Binding-site contacts:
Ligand atom O5' contacts residue ARG43 of chain 2.A at 3.9 Å.
Ligand atom C8 contacts residue CYS91 of chain 4.A at 3.4 Å (hydrophobic).
Ligand atom O6 contacts residue GLY92 of chain 4.A at 3.2 Å.
Ligand atom N3 contacts residue GLU179 of chain 4.A at 3.7 Å.
Ligand atom C4' contacts residue ARG43 of chain 2.A at 3.6 Å.
Ligand atom O4' contacts residue THR90 of chain 4.A at 3.9 Å.
Ligand atom N3 contacts residue VAL178 of chain 4.A at 3.8 Å.
Ligand atom O4' contacts residue ARG43 of chain 2.A at 3.5 Å (salt-bridge).
Ligand atom C2' contacts residue MET180 of chain 4.A at 3.4 Å (hydrophobic).
Ligand atom C2' contacts residue GLU179 of chain 4.A at 3.8 Å.
Ligand atom N1 contacts residue VAL178 of chain 4.A at 3.7 Å.
Ligand atom N7 contacts residue GLY92 of chain 4.A at 3.4 Å (h-bond).
Ligand atom C5' contacts residue HIS4 of chain 2.A at 3.5 Å.
Ligand atom C6 contacts residue VAL178 of chain 4.A at 3.5 Å (hydrophobic).
Ligand atom O3' contacts residue GLU181 of chain 4.A at 2.8 Å (salt-bridge).
Ligand atom C8 contacts residue THR90 of chain 4.A at 3.3 Å.
Ligand atom C2 contacts residue VAL178 of chain 4.A at 3.8 Å (hydrophobic).
Ligand atom N1 contacts residue PHE159 of chain 4.A at 3.9 Å.
Ligand atom C5' contacts residue MET180 of chain 4.A at 3.8 Å (hydrophobic).
Ligand atom O3' contacts residue MET64 of chain 4.A at 3.8 Å.
Ligand atom C3' contacts residue GLU181 of chain 4.A at 3.5 Å.
Ligand atom C6 contacts residue GLY92 of chain 4.A at 3.7 Å.
Ligand atom N9 contacts residue THR90 of chain 4.A at 3.8 Å.
Ligand atom N3 contacts residue MET180 of chain 4.A at 3.5 Å.
Ligand atom C3' contacts residue MET180 of chain 4.A at 3.7 Å (hydrophobic).
Ligand atom N3 contacts residue PHE159 of chain 4.A at 3.9 Å.
Ligand atom C4' contacts residue MET64 of chain 4.A at 3.7 Å (hydrophobic).
Ligand atom N7 contacts residue CYS91 of chain 4.A at 3.2 Å.
Ligand atom C5' contacts residue MET64 of chain 4.A at 3.8 Å (hydrophobic).
Ligand atom C2 contacts residue MET180 of chain 4.A at 3.9 Å (hydrophobic).
Ligand atom C2 contacts residue PHE159 of chain 4.A at 3.6 Å (hydrophobic).
Ligand atom C5 contacts residue VAL178 of chain 4.A at 3.4 Å (hydrophobic).
Ligand atom O5' contacts residue HIS4 of chain 2.A at 2.7 Å (h-bond).
Ligand atom C5' contacts residue PHE159 of chain 4.A at 3.7 Å (hydrophobic).
Ligand atom C5 contacts residue GLY92 of chain 4.A at 3.6 Å.
Ligand atom N7 contacts residue VAL178 of chain 4.A at 3.9 Å.
Ligand atom C1' contacts residue THR90 of chain 4.A at 3.8 Å.
Ligand atom C4 contacts residue VAL178 of chain 4.A at 3.5 Å (hydrophobic).
Ligand atom O5' contacts residue PHE159 of chain 4.A at 3.4 Å.
Ligand atom C5 contacts residue CYS91 of chain 4.A at 3.9 Å (hydrophobic).

This small molecule binds to this protein.
Small molecule (SMILES): O=c1[nH]cnc2c1ncn2[C@H]1C[C@H](O)[C@@H](CO)O1

Sequence of chain 2.A:
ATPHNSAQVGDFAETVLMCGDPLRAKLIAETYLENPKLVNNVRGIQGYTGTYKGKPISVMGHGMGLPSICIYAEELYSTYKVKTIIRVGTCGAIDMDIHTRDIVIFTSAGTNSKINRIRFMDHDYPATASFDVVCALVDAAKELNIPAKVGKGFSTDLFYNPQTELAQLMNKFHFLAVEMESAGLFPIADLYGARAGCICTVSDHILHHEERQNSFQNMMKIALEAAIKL

Sequence of chain 4.A:
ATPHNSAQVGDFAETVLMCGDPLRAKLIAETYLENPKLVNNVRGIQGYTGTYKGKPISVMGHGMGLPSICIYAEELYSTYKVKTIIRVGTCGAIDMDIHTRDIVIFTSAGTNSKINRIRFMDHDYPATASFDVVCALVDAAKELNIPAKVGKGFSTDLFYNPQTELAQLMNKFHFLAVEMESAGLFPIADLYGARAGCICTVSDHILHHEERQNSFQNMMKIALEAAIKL